Sequence of chain 1.A:
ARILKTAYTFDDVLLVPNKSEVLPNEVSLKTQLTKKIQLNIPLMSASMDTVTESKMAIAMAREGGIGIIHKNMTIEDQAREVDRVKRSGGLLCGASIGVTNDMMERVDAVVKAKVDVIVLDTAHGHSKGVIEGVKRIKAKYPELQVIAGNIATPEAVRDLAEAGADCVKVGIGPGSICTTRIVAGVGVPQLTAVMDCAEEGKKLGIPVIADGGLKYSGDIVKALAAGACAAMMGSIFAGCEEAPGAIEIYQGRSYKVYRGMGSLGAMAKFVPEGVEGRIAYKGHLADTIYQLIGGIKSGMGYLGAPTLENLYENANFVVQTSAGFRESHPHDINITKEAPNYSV

This protein binds this small molecule.
Small molecule (SMILES): O=c1[nH]cnc2c1ncn2[C@@H]1O[C@H](COP(=O)(O)O)[C@@H](O)[C@H]1O

Binding-site contacts:
Ligand atom O2P contacts residue GLY238 of chain 1.A at 2.8 Å (h-bond).
Ligand atom O5' contacts residue GLY216 of chain 1.A at 3.5 Å.
Ligand atom C6 contacts residue GLU290 of chain 1.A at 3.7 Å.
Ligand atom O6 contacts residue GLY264 of chain 1.A at 3.2 Å.
Ligand atom C2' contacts residue ASP215 of chain 1.A at 3.7 Å.
Ligand atom O6 contacts residue GLY266 of chain 1.A at 2.7 Å (h-bond).
Ligand atom N1 contacts residue GLU290 of chain 1.A at 2.8 Å (salt-bridge).
Ligand atom N7 contacts residue MET265 of chain 1.A at 2.8 Å (h-bond).
Ligand atom N7 contacts residue ILE181 of chain 1.A at 3.7 Å.
Ligand atom O3P contacts residue GLY217 of chain 1.A at 2.8 Å (h-bond).
Ligand atom N3 contacts residue 8N11 of chain 1.F at 3.6 Å.
Ligand atom O6 contacts residue GLY291 of chain 1.A at 3.4 Å.
Ligand atom O2' contacts residue ASP215 of chain 1.A at 2.6 Å (salt-bridge).
Ligand atom C8 contacts residue MET52 of chain 1.A at 3.5 Å (hydrophobic).
Ligand atom C2 contacts residue CYS182 of chain 1.A at 3.1 Å (hydrophobic).
Ligand atom O6 contacts residue MET265 of chain 1.A at 3.2 Å (h-bond).
Ligand atom C2 contacts residue 8N11 of chain 1.F at 3.4 Å.
Ligand atom O1P contacts residue SER239 of chain 1.A at 3.0 Å (h-bond).
Ligand atom O5' contacts residue GLY179 of chain 1.A at 3.5 Å.
Ligand atom O2P contacts residue MET237 of chain 1.A at 3.6 Å.
Ligand atom O3P contacts residue GLY179 of chain 1.A at 3.5 Å.
Ligand atom N3 contacts residue CYS182 of chain 1.A at 3.4 Å.
Ligand atom C5' contacts residue TYR262 of chain 1.A at 3.6 Å (hydrophobic).
Ligand atom O3' contacts residue ALA50 of chain 1.A at 3.5 Å.
Ligand atom O6 contacts residue GLU290 of chain 1.A at 3.6 Å.
Ligand atom C2 contacts residue GLU290 of chain 1.A at 3.5 Å.
Ligand atom C5 contacts residue MET265 of chain 1.A at 3.6 Å (hydrophobic).
Ligand atom O2' contacts residue ASN154 of chain 1.A at 3.5 Å (h-bond).
Ligand atom C4 contacts residue 8N11 of chain 1.F at 3.6 Å.
Ligand atom O1P contacts residue SER180 of chain 1.A at 2.7 Å (h-bond).
Ligand atom O3P contacts residue SER180 of chain 1.A at 3.0 Å (h-bond).
Ligand atom O3' contacts residue ASP215 of chain 1.A at 2.5 Å (salt-bridge).
Ligand atom O1P contacts residue TYR262 of chain 1.A at 2.6 Å (h-bond).
Ligand atom N7 contacts residue GLY264 of chain 1.A at 3.5 Å.
Ligand atom C5 contacts residue ILE181 of chain 1.A at 3.6 Å (hydrophobic).
Ligand atom C3' contacts residue ASP215 of chain 1.A at 3.4 Å.
Ligand atom O2P contacts residue SER239 of chain 1.A at 3.5 Å (h-bond).
Ligand atom N1 contacts residue 8N11 of chain 1.F at 3.5 Å.
Ligand atom C4' contacts residue ASP215 of chain 1.A at 3.5 Å.
Ligand atom C6 contacts residue GLY266 of chain 1.A at 3.5 Å.